Sequence of chain 1.A:
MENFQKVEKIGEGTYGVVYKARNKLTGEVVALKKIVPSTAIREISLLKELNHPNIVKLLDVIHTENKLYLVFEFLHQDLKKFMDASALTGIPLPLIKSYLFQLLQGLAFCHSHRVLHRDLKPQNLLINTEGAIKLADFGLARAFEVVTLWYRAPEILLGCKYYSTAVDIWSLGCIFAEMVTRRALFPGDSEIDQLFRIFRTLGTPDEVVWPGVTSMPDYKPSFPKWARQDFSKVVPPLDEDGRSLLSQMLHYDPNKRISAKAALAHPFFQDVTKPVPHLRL

A small-molecule ligand and the protein it binds are described below.
Small molecule (SMILES): O=C(Nc1ccc(F)cc1)c1n[nH]cc1NC(=O)c1c(F)cccc1F

Binding-site contacts:
Ligand atom C22 contacts residue ASP145 of chain 1.A at 2.8 Å.
Ligand atom N11 contacts residue PHE82 of chain 1.A at 3.6 Å.
Ligand atom C4 contacts residue PHE82 of chain 1.A at 3.6 Å (hydrophobic).
Ligand atom N11 contacts residue LEU134 of chain 1.A at 3.6 Å.
Ligand atom F24 contacts residue ALA144 of chain 1.A at 3.5 Å.
Ligand atom C20 contacts residue VAL18 of chain 1.A at 3.6 Å (hydrophobic).
Ligand atom N10 contacts residue ALA31 of chain 1.A at 3.5 Å.
Ligand atom C13 contacts residue LEU134 of chain 1.A at 3.2 Å (hydrophobic).
Ligand atom C4 contacts residue LEU83 of chain 1.A at 3.0 Å (hydrophobic).
Ligand atom N10 contacts residue GLU81 of chain 1.A at 3.4 Å (salt-bridge).
Ligand atom O16 contacts residue ALA144 of chain 1.A at 3.6 Å.
Ligand atom F24 contacts residue GLN131 of chain 1.A at 3.6 Å.
Ligand atom F19 contacts residue LYS33 of chain 1.A at 3.3 Å.
Ligand atom F19 contacts residue ASP145 of chain 1.A at 3.4 Å.
Ligand atom C12 contacts residue VAL64 of chain 1.A at 3.6 Å (hydrophobic).
Ligand atom C3 contacts residue HIS84 of chain 1.A at 3.3 Å.
Ligand atom C2 contacts residue HIS84 of chain 1.A at 3.5 Å.
Ligand atom N11 contacts residue GLU81 of chain 1.A at 2.5 Å (salt-bridge).
Ligand atom C9 contacts residue LEU134 of chain 1.A at 3.3 Å (hydrophobic).
Ligand atom N10 contacts residue LEU83 of chain 1.A at 3.0 Å (h-bond).
Ligand atom C17 contacts residue ASP145 of chain 1.A at 3.4 Å.
Ligand atom N6 contacts residue LEU83 of chain 1.A at 2.5 Å (h-bond).
Ligand atom C26 contacts residue ASP86 of chain 1.A at 3.4 Å.
Ligand atom C20 contacts residue ASP145 of chain 1.A at 3.0 Å.
Ligand atom C12 contacts residue ALA31 of chain 1.A at 3.4 Å (hydrophobic).
Ligand atom C21 contacts residue ASP145 of chain 1.A at 2.7 Å.
Ligand atom N11 contacts residue ALA31 of chain 1.A at 3.3 Å.
Ligand atom C12 contacts residue GLU81 of chain 1.A at 3.4 Å.
Ligand atom C13 contacts residue ALA31 of chain 1.A at 3.7 Å (hydrophobic).
Ligand atom C12 contacts residue LEU134 of chain 1.A at 3.4 Å (hydrophobic).
Ligand atom N10 contacts residue PHE82 of chain 1.A at 3.5 Å.
Ligand atom C18 contacts residue VAL18 of chain 1.A at 3.6 Å (hydrophobic).
Ligand atom N11 contacts residue LEU83 of chain 1.A at 3.6 Å (h-bond).
Ligand atom N14 contacts residue LEU134 of chain 1.A at 3.6 Å.
Ligand atom F19 contacts residue VAL18 of chain 1.A at 3.5 Å.
Ligand atom N10 contacts residue LEU134 of chain 1.A at 3.5 Å.
Ligand atom C5 contacts residue LEU83 of chain 1.A at 2.9 Å (hydrophobic).
Ligand atom O8 contacts residue ILE10 of chain 1.A at 3.4 Å.
Ligand atom C18 contacts residue ASP145 of chain 1.A at 3.2 Å.
Ligand atom C23 contacts residue ASP145 of chain 1.A at 3.2 Å.